The small molecule below binds the protein below.
Small molecule (SMILES): O=C(O)CCO

Sequence of chain 1.B:
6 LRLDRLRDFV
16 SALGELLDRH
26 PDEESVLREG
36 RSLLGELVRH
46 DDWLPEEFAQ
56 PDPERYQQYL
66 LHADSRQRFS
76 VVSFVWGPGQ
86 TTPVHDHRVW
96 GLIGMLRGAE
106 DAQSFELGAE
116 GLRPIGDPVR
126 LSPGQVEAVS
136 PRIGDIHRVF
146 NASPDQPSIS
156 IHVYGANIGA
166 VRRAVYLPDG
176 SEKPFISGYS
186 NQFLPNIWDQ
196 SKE

Binding-site contacts:
Ligand atom O3 contacts residue HIS157 of chain 1.B at 3.9 Å.
Ligand atom O2 contacts residue TYR159 of chain 1.B at 4.3 Å.
Ligand atom C1 contacts residue FE1 of chain 1.Q at 3.1 Å.
Ligand atom O3 contacts residue VAL144 of chain 1.B at 3.5 Å.
Ligand atom O2 contacts residue HIS90 of chain 1.B at 4.2 Å.
Ligand atom C2 contacts residue HIS90 of chain 1.B at 3.5 Å.
Ligand atom C2 contacts residue FE1 of chain 1.Q at 3.5 Å.
Ligand atom C2 contacts residue PHE79 of chain 1.B at 3.7 Å (hydrophobic).
Ligand atom C3 contacts residue VAL144 of chain 1.B at 4.5 Å (hydrophobic).
Ligand atom C2 contacts residue TYR61 of chain 1.B at 4.4 Å (hydrophobic).
Ligand atom C3 contacts residue HIS90 of chain 1.B at 3.8 Å.
Ligand atom C3 contacts residue THR87 of chain 1.B at 3.9 Å.
Ligand atom C3 contacts residue HIS157 of chain 1.B at 3.5 Å.
Ligand atom O2 contacts residue GLN63 of chain 1.B at 4.4 Å.
Ligand atom C2 contacts residue THR87 of chain 1.B at 3.7 Å.
Ligand atom C3 contacts residue TYR159 of chain 1.B at 4.0 Å (hydrophobic).
Ligand atom O3 contacts residue HIS92 of chain 1.B at 4.2 Å.
Ligand atom C3 contacts residue FE1 of chain 1.Q at 3.1 Å.
Ligand atom O3 contacts residue HIS142 of chain 1.B at 3.1 Å (h-bond).
Ligand atom C1 contacts residue PHE79 of chain 1.B at 4.0 Å (hydrophobic).
Ligand atom O2 contacts residue FE1 of chain 1.Q at 4.3 Å.
Ligand atom O1 contacts residue HIS90 of chain 1.B at 2.7 Å (h-bond).
Ligand atom O3 contacts residue TYR159 of chain 1.B at 4.4 Å.
Ligand atom O3 contacts residue FE1 of chain 1.Q at 2.1 Å.
Ligand atom O1 contacts residue HIS142 of chain 1.B at 4.3 Å.
Ligand atom O1 contacts residue FE1 of chain 1.Q at 2.1 Å.
Ligand atom O2 contacts residue ARG168 of chain 1.B at 2.9 Å (salt-bridge).
Ligand atom O1 contacts residue ARG168 of chain 1.B at 3.3 Å (salt-bridge).
Ligand atom C3 contacts residue PHE79 of chain 1.B at 4.2 Å (hydrophobic).
Ligand atom C2 contacts residue TYR159 of chain 1.B at 4.4 Å (hydrophobic).
Ligand atom C1 contacts residue HIS92 of chain 1.B at 4.3 Å.
Ligand atom C1 contacts residue TYR159 of chain 1.B at 3.8 Å (hydrophobic).
Ligand atom O3 contacts residue THR87 of chain 1.B at 4.1 Å.
Ligand atom O1 contacts residue HIS92 of chain 1.B at 3.1 Å (h-bond).
Ligand atom O1 contacts residue TYR159 of chain 1.B at 3.4 Å (h-bond).
Ligand atom O2 contacts residue PHE79 of chain 1.B at 3.7 Å.
Ligand atom C3 contacts residue TRP81 of chain 1.B at 4.2 Å (hydrophobic).
Ligand atom O3 contacts residue HIS90 of chain 1.B at 3.0 Å (h-bond).
Ligand atom C1 contacts residue ARG168 of chain 1.B at 3.7 Å.
Ligand atom C1 contacts residue HIS90 of chain 1.B at 3.2 Å.